A small-molecule ligand and the protein it binds are described below.
Small molecule (SMILES): N[C@H](CO)COP(=O)(O)O

Sequence of chain 2.B:
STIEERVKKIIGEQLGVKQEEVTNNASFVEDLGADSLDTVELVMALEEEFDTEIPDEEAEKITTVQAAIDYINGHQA

Binding-site contacts:
Ligand atom O1P contacts residue SER36 of chain 2.B at 2.5 Å (h-bond).
Ligand atom O3P contacts residue SER36 of chain 2.B at 2.5 Å (h-bond).
Ligand atom O4P contacts residue SER36 of chain 2.B at 2.5 Å (h-bond).
Ligand atom P contacts residue SER36 of chain 2.B at 1.6 Å.